Sequence of chain 3.A:
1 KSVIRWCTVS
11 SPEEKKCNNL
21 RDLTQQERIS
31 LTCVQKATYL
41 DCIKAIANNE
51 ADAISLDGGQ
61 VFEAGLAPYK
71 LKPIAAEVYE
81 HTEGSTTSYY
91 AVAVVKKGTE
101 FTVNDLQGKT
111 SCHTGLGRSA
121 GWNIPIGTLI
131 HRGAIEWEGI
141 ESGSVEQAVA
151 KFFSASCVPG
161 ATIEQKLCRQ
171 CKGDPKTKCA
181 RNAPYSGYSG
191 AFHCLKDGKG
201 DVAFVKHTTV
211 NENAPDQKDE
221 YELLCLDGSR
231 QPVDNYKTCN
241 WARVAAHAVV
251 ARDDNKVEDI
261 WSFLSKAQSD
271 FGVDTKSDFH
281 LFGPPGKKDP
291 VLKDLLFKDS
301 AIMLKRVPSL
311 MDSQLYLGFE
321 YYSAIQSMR

This small molecule binds to this protein.
Small molecule (SMILES): O=C(O)CN(CC(=O)O)CC(=O)O

Binding-site contacts:
Ligand atom O13 contacts residue ARG118 of chain 3.A at 3.3 Å.
Ligand atom C10 contacts residue FE1 of chain 3.E at 3.2 Å.
Ligand atom O8 contacts residue FE1 of chain 3.E at 1.7 Å.
Ligand atom C6 contacts residue TYR188 of chain 3.A at 3.4 Å (hydrophobic).
Ligand atom O12 contacts residue TYR188 of chain 3.A at 2.8 Å (h-bond).
Ligand atom C7 contacts residue FE1 of chain 3.E at 2.8 Å.
Ligand atom C11 contacts residue THR114 of chain 3.A at 3.8 Å.
Ligand atom O12 contacts residue ALA120 of chain 3.A at 2.9 Å (h-bond).
Ligand atom O12 contacts residue SER119 of chain 3.A at 3.6 Å.
Ligand atom N contacts residue TYR188 of chain 3.A at 3.3 Å (h-bond).
Ligand atom C11 contacts residue SER119 of chain 3.A at 3.9 Å.
Ligand atom O12 contacts residue TYR89 of chain 3.A at 3.1 Å (h-bond).
Ligand atom OXT contacts residue SER119 of chain 3.A at 2.9 Å (h-bond).
Ligand atom O13 contacts residue GLY121 of chain 3.A at 3.0 Å (h-bond).
Ligand atom C11 contacts residue TYR188 of chain 3.A at 3.3 Å (hydrophobic).
Ligand atom C11 contacts residue ARG118 of chain 3.A at 3.7 Å.
Ligand atom OXT contacts residue ARG118 of chain 3.A at 3.5 Å.
Ligand atom O13 contacts residue THR114 of chain 3.A at 2.7 Å (h-bond).
Ligand atom C10 contacts residue TYR188 of chain 3.A at 3.2 Å (hydrophobic).
Ligand atom O contacts residue FE1 of chain 3.E at 2.0 Å.
Ligand atom O8 contacts residue TYR89 of chain 3.A at 3.2 Å (h-bond).
Ligand atom O13 contacts residue TYR188 of chain 3.A at 3.9 Å.
Ligand atom C7 contacts residue TYR188 of chain 3.A at 3.0 Å (hydrophobic).
Ligand atom N contacts residue FE1 of chain 3.E at 2.8 Å.
Ligand atom C11 contacts residue FE1 of chain 3.E at 3.1 Å.
Ligand atom O contacts residue SER119 of chain 3.A at 3.5 Å.
Ligand atom O13 contacts residue ALA120 of chain 3.A at 3.5 Å (h-bond).
Ligand atom CA contacts residue ARG118 of chain 3.A at 3.9 Å.
Ligand atom O contacts residue TYR89 of chain 3.A at 2.9 Å (h-bond).
Ligand atom O contacts residue TYR188 of chain 3.A at 3.7 Å.
Ligand atom C11 contacts residue GLY121 of chain 3.A at 3.9 Å.
Ligand atom C11 contacts residue ALA120 of chain 3.A at 3.5 Å (hydrophobic).
Ligand atom C6 contacts residue FE1 of chain 3.E at 3.2 Å.
Ligand atom C contacts residue FE1 of chain 3.E at 3.0 Å.
Ligand atom O8 contacts residue TYR188 of chain 3.A at 2.4 Å (h-bond).
Ligand atom O9 contacts residue TYR188 of chain 3.A at 3.7 Å.
Ligand atom CA contacts residue FE1 of chain 3.E at 3.5 Å.
Ligand atom O9 contacts residue FE1 of chain 3.E at 3.8 Å.
Ligand atom O12 contacts residue FE1 of chain 3.E at 2.2 Å.
Ligand atom C contacts residue SER119 of chain 3.A at 3.5 Å.